The protein below binds the small molecule below.
Small molecule (SMILES): Nc1c2c(nc3cc(Cl)ccc13)C[C@H]1C=C(CCCCn3cc(CO)nn3)C[C@@H]2C1

Binding-site contacts:
Ligand atom CAI contacts residue ARG293 of chain 1.C at 3.6 Å.
Ligand atom CAH contacts residue TYR338 of chain 1.C at 3.3 Å (hydrophobic).
Ligand atom CAK contacts residue TYR121 of chain 1.C at 3.2 Å (hydrophobic).
Ligand atom CL1 contacts residue TRP436 of chain 1.C at 3.4 Å.
Ligand atom NAQ contacts residue PHE294 of chain 1.C at 3.7 Å.
Ligand atom NAA contacts residue TRP83 of chain 1.C at 3.3 Å.
Ligand atom NAQ contacts residue PHE292 of chain 1.C at 3.0 Å (h-bond).
Ligand atom CAI contacts residue TRP283 of chain 1.C at 3.3 Å (hydrophobic).
Ligand atom CAW contacts residue PHE294 of chain 1.C at 3.8 Å (hydrophobic).
Ligand atom CAN contacts residue GLY118 of chain 1.C at 3.5 Å.
Ligand atom OAB contacts residue SER290 of chain 1.C at 3.7 Å.
Ligand atom CBB contacts residue GLU199 of chain 1.C at 3.5 Å.
Ligand atom CAT contacts residue GLY118 of chain 1.C at 3.6 Å.
Ligand atom CBA contacts residue TRP83 of chain 1.C at 3.5 Å (hydrophobic).
Ligand atom NAS contacts residue HIS444 of chain 1.C at 3.0 Å (h-bond).
Ligand atom CAH contacts residue TYR121 of chain 1.C at 3.5 Å (hydrophobic).
Ligand atom CAG contacts residue HIS444 of chain 1.C at 3.4 Å.
Ligand atom NBD contacts residue TYR121 of chain 1.C at 3.7 Å.
Ligand atom CAO contacts residue GLU199 of chain 1.C at 3.7 Å.
Ligand atom CAG contacts residue TYR446 of chain 1.C at 3.6 Å (hydrophobic).
Ligand atom CAY contacts residue TRP83 of chain 1.C at 3.6 Å (hydrophobic).
Ligand atom CAV contacts residue TRP83 of chain 1.C at 3.4 Å (hydrophobic).
Ligand atom NAS contacts residue TRP83 of chain 1.C at 3.8 Å.
Ligand atom CAD contacts residue HIS444 of chain 1.C at 3.8 Å.
Ligand atom OAB contacts residue ILE291 of chain 1.C at 3.5 Å.
Ligand atom CAU contacts residue TYR334 of chain 1.C at 3.4 Å (hydrophobic).
Ligand atom CL1 contacts residue TYR334 of chain 1.C at 3.5 Å.
Ligand atom CAZ contacts residue HIS444 of chain 1.C at 3.6 Å.
Ligand atom NAR contacts residue PHE292 of chain 1.C at 3.7 Å.
Ligand atom CAZ contacts residue TRP83 of chain 1.C at 3.6 Å (hydrophobic).
Ligand atom CAE contacts residue TYR334 of chain 1.C at 3.3 Å (hydrophobic).
Ligand atom CAE contacts residue TRP436 of chain 1.C at 3.6 Å (hydrophobic).
Ligand atom NAR contacts residue PHE335 of chain 1.C at 3.3 Å.
Ligand atom CAL contacts residue GLY118 of chain 1.C at 3.8 Å.
Ligand atom CAF contacts residue TRP83 of chain 1.C at 3.5 Å (hydrophobic).
Ligand atom CL1 contacts residue TYR446 of chain 1.C at 3.7 Å.
Ligand atom CAF contacts residue TYR334 of chain 1.C at 3.5 Å (hydrophobic).
Ligand atom CAW contacts residue TYR338 of chain 1.C at 3.6 Å (hydrophobic).
Ligand atom CAM contacts residue TYR121 of chain 1.C at 3.3 Å (hydrophobic).
Ligand atom CAD contacts residue SER200 of chain 1.C at 3.6 Å.

Sequence of chain 1.C:
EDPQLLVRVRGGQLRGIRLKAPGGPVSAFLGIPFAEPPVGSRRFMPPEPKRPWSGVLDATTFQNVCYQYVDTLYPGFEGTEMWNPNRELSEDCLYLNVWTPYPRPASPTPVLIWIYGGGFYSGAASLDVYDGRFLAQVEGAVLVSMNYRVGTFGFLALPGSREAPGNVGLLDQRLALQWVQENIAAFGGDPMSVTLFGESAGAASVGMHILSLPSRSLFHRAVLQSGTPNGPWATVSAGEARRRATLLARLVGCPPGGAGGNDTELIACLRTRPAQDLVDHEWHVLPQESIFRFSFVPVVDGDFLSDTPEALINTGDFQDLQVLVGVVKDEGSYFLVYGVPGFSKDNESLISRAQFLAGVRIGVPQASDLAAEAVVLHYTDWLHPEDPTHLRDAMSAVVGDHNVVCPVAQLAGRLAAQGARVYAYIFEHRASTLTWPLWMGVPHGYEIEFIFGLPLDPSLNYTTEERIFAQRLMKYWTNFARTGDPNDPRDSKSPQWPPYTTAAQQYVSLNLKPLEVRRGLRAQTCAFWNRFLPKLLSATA